Sequence of chain 1.A:
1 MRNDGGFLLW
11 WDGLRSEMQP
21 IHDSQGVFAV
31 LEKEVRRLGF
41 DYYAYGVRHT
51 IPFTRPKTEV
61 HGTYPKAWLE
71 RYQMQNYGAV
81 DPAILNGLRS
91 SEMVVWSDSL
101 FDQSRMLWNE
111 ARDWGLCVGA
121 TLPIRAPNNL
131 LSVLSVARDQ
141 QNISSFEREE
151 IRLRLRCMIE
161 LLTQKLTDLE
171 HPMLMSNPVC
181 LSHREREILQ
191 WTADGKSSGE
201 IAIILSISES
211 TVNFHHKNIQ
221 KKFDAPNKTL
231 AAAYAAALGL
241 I

Binding-site contacts:
Ligand atom C03 contacts residue TYR64 of chain 1.A at 3.4 Å (hydrophobic).
Ligand atom O17 contacts residue TRP96 of chain 1.A at 3.0 Å.
Ligand atom C03 contacts residue VAL60 of chain 1.A at 3.3 Å (hydrophobic).
Ligand atom O05 contacts residue VAL60 of chain 1.A at 3.8 Å.
Ligand atom C13 contacts residue ASP81 of chain 1.A at 3.1 Å.
Ligand atom O17 contacts residue TYR64 of chain 1.A at 3.4 Å (h-bond).
Ligand atom BR1 contacts residue GLY62 of chain 1.A at 3.4 Å.
Ligand atom C20 contacts residue TRP68 of chain 1.A at 3.9 Å (hydrophobic).
Ligand atom C19 contacts residue TYR64 of chain 1.A at 3.8 Å (hydrophobic).
Ligand atom C14 contacts residue ASP81 of chain 1.A at 4.0 Å.
Ligand atom O05 contacts residue TYR64 of chain 1.A at 3.5 Å.
Ligand atom C18 contacts residue TRP68 of chain 1.A at 3.5 Å (hydrophobic).
Ligand atom C03 contacts residue ALA44 of chain 1.A at 3.6 Å (hydrophobic).
Ligand atom O10 contacts residue ALA83 of chain 1.A at 4.0 Å.
Ligand atom C02 contacts residue VAL60 of chain 1.A at 4.0 Å (hydrophobic).
Ligand atom C04 contacts residue VAL60 of chain 1.A at 3.7 Å (hydrophobic).
Ligand atom C18 contacts residue TYR64 of chain 1.A at 3.6 Å (hydrophobic).
Ligand atom C20 contacts residue LEU69 of chain 1.A at 3.7 Å (hydrophobic).
Ligand atom C09 contacts residue SER135 of chain 1.A at 3.2 Å.
Ligand atom C14 contacts residue TYR72 of chain 1.A at 3.7 Å (hydrophobic).
Ligand atom N11 contacts residue SER135 of chain 1.A at 3.5 Å (h-bond).
Ligand atom C06 contacts residue VAL60 of chain 1.A at 3.9 Å (hydrophobic).
Ligand atom C19 contacts residue TYR72 of chain 1.A at 3.7 Å (hydrophobic).
Ligand atom C20 contacts residue TYR64 of chain 1.A at 3.8 Å (hydrophobic).
Ligand atom O10 contacts residue SER135 of chain 1.A at 3.5 Å (h-bond).
Ligand atom C19 contacts residue TRP68 of chain 1.A at 3.3 Å (hydrophobic).
Ligand atom C18 contacts residue TYR72 of chain 1.A at 3.6 Å (hydrophobic).
Ligand atom C04 contacts residue ALA44 of chain 1.A at 4.0 Å (hydrophobic).
Ligand atom C02 contacts residue TYR64 of chain 1.A at 3.6 Å (hydrophobic).
Ligand atom C13 contacts residue TYR72 of chain 1.A at 3.5 Å (hydrophobic).
Ligand atom O17 contacts residue LEU116 of chain 1.A at 3.8 Å.
Ligand atom O10 contacts residue ASP81 of chain 1.A at 3.4 Å (salt-bridge).
Ligand atom C16 contacts residue TRP96 of chain 1.A at 3.4 Å (hydrophobic).
Ligand atom C06 contacts residue TYR72 of chain 1.A at 3.7 Å (hydrophobic).
Ligand atom C14 contacts residue LEU107 of chain 1.A at 3.6 Å (hydrophobic).
Ligand atom O05 contacts residue ALA44 of chain 1.A at 3.5 Å.
Ligand atom BR1 contacts residue HIS61 of chain 1.A at 3.9 Å.
Ligand atom C12 contacts residue TRP96 of chain 1.A at 3.5 Å (hydrophobic).
Ligand atom C04 contacts residue TYR64 of chain 1.A at 3.4 Å (hydrophobic).
Ligand atom C08 contacts residue SER135 of chain 1.A at 3.5 Å.

A small-molecule ligand and the protein it binds are described below.
Small molecule (SMILES): O=C(CCCOc1cccc(Br)c1)N[C@H]1CCSC1=O